Sequence of chain 1.B:
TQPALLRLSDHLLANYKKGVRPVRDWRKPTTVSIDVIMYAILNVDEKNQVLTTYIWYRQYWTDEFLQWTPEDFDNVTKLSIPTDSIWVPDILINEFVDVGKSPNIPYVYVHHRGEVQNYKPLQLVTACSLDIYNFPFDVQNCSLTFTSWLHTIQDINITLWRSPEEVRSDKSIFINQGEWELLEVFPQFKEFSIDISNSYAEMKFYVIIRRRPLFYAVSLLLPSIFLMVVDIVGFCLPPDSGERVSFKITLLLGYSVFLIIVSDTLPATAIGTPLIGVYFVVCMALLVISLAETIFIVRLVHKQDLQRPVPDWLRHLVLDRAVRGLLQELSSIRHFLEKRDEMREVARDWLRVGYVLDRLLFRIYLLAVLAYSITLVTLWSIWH

Binding-site contacts:
Ligand atom C6 contacts residue PHE300 of chain 1.B at 4.5 Å (hydrophobic).
Ligand atom C6 contacts residue THR270 of chain 1.B at 3.5 Å.
Ligand atom C5 contacts residue THR270 of chain 1.B at 4.3 Å.
Ligand atom C1 contacts residue ASN268 of chain 1.B at 1.4 Å.
Ligand atom O6 contacts residue THR270 of chain 1.B at 3.2 Å.
Ligand atom C5 contacts residue PHE300 of chain 1.B at 3.8 Å (hydrophobic).
Ligand atom C4 contacts residue ASN268 of chain 1.B at 4.2 Å.
Ligand atom C3 contacts residue ASN268 of chain 1.B at 3.8 Å.
Ligand atom C1 contacts residue PHE300 of chain 1.B at 3.9 Å (hydrophobic).
Ligand atom C4 contacts residue PHE300 of chain 1.B at 4.5 Å (hydrophobic).
Ligand atom C5 contacts residue ILE269 of chain 1.B at 4.4 Å (hydrophobic).
Ligand atom O5 contacts residue PHE300 of chain 1.B at 4.1 Å.
Ligand atom C8 contacts residue PHE300 of chain 1.B at 4.0 Å (hydrophobic).
Ligand atom O5 contacts residue THR270 of chain 1.B at 3.8 Å.
Ligand atom O5 contacts residue ASN268 of chain 1.B at 2.4 Å (h-bond).
Ligand atom C7 contacts residue PHE300 of chain 1.B at 4.5 Å (hydrophobic).
Ligand atom O5 contacts residue ILE269 of chain 1.B at 4.0 Å.
Ligand atom C5 contacts residue ASN268 of chain 1.B at 3.7 Å.
Ligand atom C2 contacts residue ASN268 of chain 1.B at 2.5 Å.
Ligand atom O7 contacts residue ASN268 of chain 1.B at 3.1 Å (h-bond).
Ligand atom C3 contacts residue PHE300 of chain 1.B at 4.5 Å (hydrophobic).
Ligand atom O7 contacts residue PHE300 of chain 1.B at 4.2 Å.
Ligand atom C6 contacts residue ILE269 of chain 1.B at 4.1 Å (hydrophobic).
Ligand atom C7 contacts residue ASN268 of chain 1.B at 3.2 Å.
Ligand atom C8 contacts residue ASN268 of chain 1.B at 4.4 Å.
Ligand atom C8 contacts residue ILE264 of chain 1.B at 4.0 Å (hydrophobic).
Ligand atom N2 contacts residue ASN268 of chain 1.B at 2.9 Å (h-bond).

This protein binds this small molecule.
Small molecule (SMILES): CC(=O)N[C@H]1[C@H](O[C@H]2[C@H](O)[C@@H](NC(C)=O)CO[C@@H]2CO)O[C@H](CO)[C@@H](O[C@@H]2O[C@H](CO)[C@@H](O)[C@H](O)[C@@H]2O)[C@@H]1O